Sequence of chain 1.A:
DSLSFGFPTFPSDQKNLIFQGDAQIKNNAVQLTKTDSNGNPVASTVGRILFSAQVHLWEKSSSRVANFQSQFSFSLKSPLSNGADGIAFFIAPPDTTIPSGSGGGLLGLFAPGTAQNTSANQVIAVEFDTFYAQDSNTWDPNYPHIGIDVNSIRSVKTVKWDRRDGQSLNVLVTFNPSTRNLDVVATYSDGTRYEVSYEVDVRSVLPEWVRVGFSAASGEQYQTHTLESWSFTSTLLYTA

Binding-site contacts:
Ligand atom C3 contacts residue GLY220 of chain 1.A at 3.9 Å.
Ligand atom C7 contacts residue GLU221 of chain 1.A at 3.8 Å.
Ligand atom O4 contacts residue SER45 of chain 1.A at 2.8 Å (h-bond).
Ligand atom O6 contacts residue GLN222 of chain 1.A at 2.9 Å (h-bond).
Ligand atom O3 contacts residue GLY105 of chain 1.A at 3.6 Å.
Ligand atom C6 contacts residue GLU221 of chain 1.A at 4.0 Å.
Ligand atom C6 contacts residue ALA85 of chain 1.A at 3.7 Å (hydrophobic).
Ligand atom O5 contacts residue GLY220 of chain 1.A at 3.8 Å.
Ligand atom C1 contacts residue GLU221 of chain 1.A at 3.9 Å.
Ligand atom C5 contacts residue ASP86 of chain 1.A at 4.0 Å.
Ligand atom C6 contacts residue GLN222 of chain 1.A at 3.5 Å.
Ligand atom C5 contacts residue PHE132 of chain 1.A at 3.5 Å (hydrophobic).
Ligand atom O6 contacts residue ASP86 of chain 1.A at 2.9 Å (salt-bridge).
Ligand atom O3 contacts residue GLY105 of chain 1.A at 3.4 Å (h-bond).
Ligand atom C3 contacts residue SER137 of chain 1.A at 4.0 Å.
Ligand atom C6 contacts residue ASP86 of chain 1.A at 3.5 Å.
Ligand atom C4 contacts residue ASP86 of chain 1.A at 3.4 Å.
Ligand atom C6 contacts residue PHE132 of chain 1.A at 3.3 Å (hydrophobic).
Ligand atom O2 contacts residue GLY105 of chain 1.A at 3.9 Å.
Ligand atom O3 contacts residue GLY106 of chain 1.A at 2.9 Å (h-bond).
Ligand atom O4 contacts residue ASN138 of chain 1.A at 3.0 Å (h-bond).
Ligand atom C4 contacts residue GLY106 of chain 1.A at 3.5 Å.
Ligand atom O4 contacts residue GLY220 of chain 1.A at 4.0 Å.
Ligand atom O3 contacts residue GLY104 of chain 1.A at 3.2 Å.
Ligand atom O6 contacts residue ALA85 of chain 1.A at 3.5 Å.
Ligand atom C3 contacts residue GLY106 of chain 1.A at 3.8 Å.
Ligand atom C3 contacts residue GLY104 of chain 1.A at 3.9 Å.
Ligand atom C4 contacts residue GLY105 of chain 1.A at 3.9 Å.
Ligand atom O4 contacts residue ASP86 of chain 1.A at 2.5 Å (salt-bridge).
Ligand atom C7 contacts residue SER137 of chain 1.A at 3.8 Å.
Ligand atom C2 contacts residue GLY104 of chain 1.A at 3.8 Å.
Ligand atom C2 contacts residue GLY105 of chain 1.A at 3.8 Å.
Ligand atom O1 contacts residue SER137 of chain 1.A at 3.8 Å.
Ligand atom O4 contacts residue PHE132 of chain 1.A at 3.3 Å.
Ligand atom O6 contacts residue GLU221 of chain 1.A at 3.1 Å (salt-bridge).
Ligand atom O6 contacts residue GLY220 of chain 1.A at 3.1 Å (h-bond).
Ligand atom C3 contacts residue GLY105 of chain 1.A at 3.6 Å.
Ligand atom O2 contacts residue GLY220 of chain 1.A at 3.8 Å.
Ligand atom O4 contacts residue GLY106 of chain 1.A at 3.2 Å (h-bond).
Ligand atom O5 contacts residue GLU221 of chain 1.A at 3.0 Å (salt-bridge).

The small molecule below binds the protein below.
Small molecule (SMILES): CO[C@H]1O[C@H](CO)[C@@H](O)[C@H](O)[C@@H]1O[C@H]1O[C@H](CO)[C@@H](O)[C@H](O)[C@@H]1O